Sequence of chain 1.A:
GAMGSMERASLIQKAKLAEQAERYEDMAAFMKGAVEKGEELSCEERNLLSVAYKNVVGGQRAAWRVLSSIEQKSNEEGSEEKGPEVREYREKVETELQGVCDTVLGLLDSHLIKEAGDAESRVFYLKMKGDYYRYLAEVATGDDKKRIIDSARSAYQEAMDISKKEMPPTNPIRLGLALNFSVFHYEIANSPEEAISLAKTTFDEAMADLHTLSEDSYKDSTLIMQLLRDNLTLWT

Binding-site contacts:
Ligand atom P contacts residue LYS54 of chain 1.A at 3.7 Å.
Ligand atom O1P contacts residue ARG134 of chain 1.A at 2.8 Å (salt-bridge).
Ligand atom C contacts residue ASN180 of chain 1.A at 3.5 Å.
Ligand atom CA contacts residue ASN180 of chain 1.A at 3.4 Å.
Ligand atom O2P contacts residue LYS54 of chain 1.A at 2.6 Å (salt-bridge).
Ligand atom NE2 contacts residue GLU44 of chain 1.A at 2.5 Å (salt-bridge).
Ligand atom O1P contacts residue ARG61 of chain 1.A at 2.9 Å (salt-bridge).
Ligand atom O contacts residue ASN231 of chain 1.A at 2.9 Å (h-bond).
Ligand atom O3P contacts residue LYS54 of chain 1.A at 3.3 Å.
Ligand atom O2P contacts residue ARG61 of chain 1.A at 2.9 Å (salt-bridge).
Ligand atom CB contacts residue ASN231 of chain 1.A at 3.5 Å.
Ligand atom CB contacts residue GLU19 of chain 1.A at 2.8 Å.
Ligand atom N contacts residue ASN180 of chain 1.A at 2.8 Å (h-bond).
Ligand atom N contacts residue ASN231 of chain 1.A at 2.8 Å (h-bond).
Ligand atom O3P contacts residue ARG134 of chain 1.A at 2.8 Å (salt-bridge).
Ligand atom CG contacts residue GLU19 of chain 1.A at 3.0 Å.
Ligand atom OG contacts residue LYS127 of chain 1.A at 3.1 Å (salt-bridge).
Ligand atom N contacts residue GLU187 of chain 1.A at 3.2 Å (salt-bridge).
Ligand atom O contacts residue VAL183 of chain 1.A at 3.4 Å.
Ligand atom N contacts residue LEU179 of chain 1.A at 3.5 Å.
Ligand atom CB contacts residue ASN180 of chain 1.A at 3.3 Å.
Ligand atom OE1 contacts residue GLU44 of chain 1.A at 3.6 Å (salt-bridge).
Ligand atom CG contacts residue ASN231 of chain 1.A at 3.6 Å.
Ligand atom CB contacts residue ASN180 of chain 1.A at 3.5 Å.
Ligand atom C07 contacts residue ILE224 of chain 1.A at 3.6 Å (hydrophobic).
Ligand atom C contacts residue LEU179 of chain 1.A at 3.5 Å (hydrophobic).
Ligand atom O3P contacts residue TYR135 of chain 1.A at 2.6 Å (h-bond).
Ligand atom CA contacts residue ASN231 of chain 1.A at 3.7 Å.
Ligand atom CD contacts residue GLU44 of chain 1.A at 3.4 Å.
Ligand atom CB contacts residue GLU187 of chain 1.A at 3.4 Å.
Ligand atom O contacts residue LEU179 of chain 1.A at 3.6 Å.
Ligand atom CA contacts residue LEU179 of chain 1.A at 3.7 Å (hydrophobic).
Ligand atom CB contacts residue GLU19 of chain 1.A at 3.1 Å.
Ligand atom CA contacts residue ASN231 of chain 1.A at 3.6 Å.
Ligand atom OG contacts residue ASN180 of chain 1.A at 3.3 Å (h-bond).
Ligand atom C contacts residue ASN231 of chain 1.A at 3.7 Å.
Ligand atom CD2 contacts residue ASP230 of chain 1.A at 3.6 Å.
Ligand atom CD2 contacts residue ASN231 of chain 1.A at 3.2 Å.
Ligand atom OG contacts residue GLU19 of chain 1.A at 2.4 Å (salt-bridge).
Ligand atom CB contacts residue TRP235 of chain 1.A at 3.7 Å (hydrophobic).

The protein below binds the small molecule below.
Small molecule (SMILES): CC(C)C[C@H](NC(=O)[C@H](CO)NC(=O)[C@H](C)NC(=O)C[C@@H]1CCCN1C(=O)[C@H](CO)NC(=O)[C@H](COP(=O)(O)O)NC(=O)[C@H](CC1=CNCN1)NC(=O)[C@H](C)N)C(=O)N[C@@H](CCC(N)=O)C(=O)O